The protein below binds the small molecule below.
Small molecule (SMILES): CC(=O)N[C@@H]1[C@@H](O)[C@H](O)[C@@H](CO)O[C@H]1O

Binding-site contacts:
Ligand atom C7 contacts residue PRO31 of chain 22.B at 3.2 Å (hydrophobic).
Ligand atom O7 contacts residue ASN70 of chain 22.B at 3.5 Å (h-bond).
Ligand atom C1 contacts residue ASN70 of chain 22.B at 1.4 Å.
Ligand atom O7 contacts residue PRO31 of chain 22.B at 3.0 Å (h-bond).
Ligand atom C2 contacts residue PRO31 of chain 22.B at 4.0 Å (hydrophobic).
Ligand atom N2 contacts residue PRO31 of chain 22.B at 2.8 Å (h-bond).
Ligand atom C1 contacts residue ARG33 of chain 22.B at 4.1 Å.
Ligand atom O3 contacts residue PRO31 of chain 22.B at 4.2 Å.
Ligand atom C5 contacts residue ARG33 of chain 22.B at 3.9 Å.
Ligand atom C2 contacts residue ASN70 of chain 22.B at 2.5 Å.
Ligand atom C4 contacts residue ASN70 of chain 22.B at 4.2 Å.
Ligand atom C3 contacts residue PRO31 of chain 22.B at 4.1 Å (hydrophobic).
Ligand atom C3 contacts residue ASN70 of chain 22.B at 3.8 Å.
Ligand atom C8 contacts residue ASN70 of chain 22.B at 3.9 Å.
Ligand atom O7 contacts residue SER71 of chain 22.B at 4.4 Å.
Ligand atom O5 contacts residue ARG33 of chain 22.B at 4.3 Å.
Ligand atom C7 contacts residue ASN70 of chain 22.B at 3.4 Å.
Ligand atom O5 contacts residue ASN70 of chain 22.B at 2.4 Å (h-bond).
Ligand atom O6 contacts residue ARG33 of chain 22.B at 3.0 Å (salt-bridge).
Ligand atom N2 contacts residue ASN70 of chain 22.B at 2.9 Å (h-bond).
Ligand atom C6 contacts residue ARG33 of chain 22.B at 3.7 Å.
Ligand atom N2 contacts residue ASN32 of chain 22.B at 4.2 Å.
Ligand atom C5 contacts residue ASN70 of chain 22.B at 3.7 Å.

Sequence of chain 22.B:
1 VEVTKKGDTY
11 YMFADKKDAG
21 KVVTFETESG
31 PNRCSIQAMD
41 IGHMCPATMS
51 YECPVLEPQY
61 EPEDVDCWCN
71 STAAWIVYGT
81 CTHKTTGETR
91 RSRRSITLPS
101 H